Binding-site contacts:
Ligand atom N01 contacts residue GLU96 of chain 1.A at 2.9 Å (salt-bridge).
Ligand atom C25 contacts residue VAL32 of chain 1.A at 3.9 Å (hydrophobic).
Ligand atom C32 contacts residue GLU66 of chain 1.A at 3.1 Å.
Ligand atom C14 contacts residue LEU24 of chain 1.A at 3.3 Å (hydrophobic).
Ligand atom N03 contacts residue MET98 of chain 1.A at 3.0 Å (h-bond).
Ligand atom C15 contacts residue GLU105 of chain 1.A at 3.8 Å.
Ligand atom C26 contacts residue LYS47 of chain 1.A at 3.5 Å.
Ligand atom C27 contacts residue SER29 of chain 1.A at 3.3 Å.
Ligand atom C30 contacts residue LEU79 of chain 1.A at 3.7 Å (hydrophobic).
Ligand atom C11 contacts residue GLU105 of chain 1.A at 3.5 Å.
Ligand atom N13 contacts residue LEU24 of chain 1.A at 2.9 Å (h-bond).
Ligand atom N23 contacts residue ALA163 of chain 1.A at 3.5 Å.
Ligand atom C27 contacts residue LYS47 of chain 1.A at 3.7 Å.
Ligand atom C08 contacts residue GLY101 of chain 1.A at 3.7 Å.
Ligand atom C33 contacts residue LEU79 of chain 1.A at 3.8 Å (hydrophobic).
Ligand atom C21 contacts residue LEU153 of chain 1.A at 3.5 Å (hydrophobic).
Ligand atom O28 contacts residue ASN151 of chain 1.A at 3.8 Å.
Ligand atom C02 contacts residue ALA45 of chain 1.A at 3.5 Å (hydrophobic).
Ligand atom C32 contacts residue LYS47 of chain 1.A at 3.3 Å.
Ligand atom O29 contacts residue GLN150 of chain 1.A at 3.6 Å.
Ligand atom N23 contacts residue ASP164 of chain 1.A at 3.5 Å (salt-bridge).
Ligand atom N01 contacts residue ALA45 of chain 1.A at 3.2 Å.
Ligand atom N10 contacts residue GLU105 of chain 1.A at 3.4 Å (salt-bridge).
Ligand atom C04 contacts residue MET98 of chain 1.A at 3.1 Å (hydrophobic).
Ligand atom C07 contacts residue GLY101 of chain 1.A at 3.7 Å.
Ligand atom C32 contacts residue ASP164 of chain 1.A at 3.4 Å.
Ligand atom C02 contacts residue LEU153 of chain 1.A at 3.6 Å (hydrophobic).
Ligand atom N01 contacts residue THR95 of chain 1.A at 3.1 Å (h-bond).
Ligand atom C26 contacts residue VAL32 of chain 1.A at 3.5 Å (hydrophobic).
Ligand atom C12 contacts residue SER25 of chain 1.A at 3.5 Å.
Ligand atom O31 contacts residue LYS47 of chain 1.A at 3.2 Å.
Ligand atom C33 contacts residue THR95 of chain 1.A at 3.8 Å.
Ligand atom O28 contacts residue ASP164 of chain 1.A at 2.6 Å (salt-bridge).
Ligand atom N03 contacts residue ALA45 of chain 1.A at 3.8 Å.
Ligand atom N01 contacts residue LEU153 of chain 1.A at 3.9 Å.
Ligand atom C12 contacts residue LEU24 of chain 1.A at 3.3 Å (hydrophobic).
Ligand atom S24 contacts residue ASP164 of chain 1.A at 3.6 Å (salt-bridge).
Ligand atom C19 contacts residue LEU153 of chain 1.A at 3.5 Å (hydrophobic).
Ligand atom C20 contacts residue LEU153 of chain 1.A at 3.7 Å (hydrophobic).
Ligand atom C34 contacts residue THR95 of chain 1.A at 3.5 Å.

Sequence of chain 1.A:
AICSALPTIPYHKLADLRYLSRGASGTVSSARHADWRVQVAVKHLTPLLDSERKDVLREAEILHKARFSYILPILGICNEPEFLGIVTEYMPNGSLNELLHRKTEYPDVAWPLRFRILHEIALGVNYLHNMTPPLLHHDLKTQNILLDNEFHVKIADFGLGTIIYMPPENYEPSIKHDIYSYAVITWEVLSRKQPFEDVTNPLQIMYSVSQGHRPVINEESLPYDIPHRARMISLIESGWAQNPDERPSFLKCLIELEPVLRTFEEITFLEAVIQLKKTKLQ

The small molecule below binds the protein below.
Small molecule (SMILES): CCCS(=O)(=O)Nc1cc(-c2cc(-c3ccc(N4CCNCC4)cc3)cnc2N)ccc1OC